A protein and the small-molecule ligand that binds it are described below.
Small molecule (SMILES): O=C(CO)[C@@H](O)[C@H](O)[C@H](O)COP(=O)(O)O

Binding-site contacts:
Ligand atom O2 contacts residue MET71 of chain 1.A at 3.4 Å (h-bond).
Ligand atom O2P contacts residue LYS208 of chain 1.A at 2.7 Å (salt-bridge).
Ligand atom C6 contacts residue VAL138 of chain 1.A at 3.2 Å (hydrophobic).
Ligand atom O2 contacts residue ALA145 of chain 1.A at 3.3 Å.
Ligand atom O3 contacts residue ALA145 of chain 1.A at 2.6 Å (h-bond).
Ligand atom C5 contacts residue GLY139 of chain 1.A at 3.9 Å.
Ligand atom C6 contacts residue LYS208 of chain 1.A at 3.6 Å.
Ligand atom O2P contacts residue THR44 of chain 1.A at 3.6 Å.
Ligand atom O1P contacts residue GLY42 of chain 1.A at 3.4 Å.
Ligand atom O1 contacts residue MET71 of chain 1.A at 4.1 Å.
Ligand atom P contacts residue THR44 of chain 1.A at 3.6 Å.
Ligand atom P contacts residue LYS208 of chain 1.A at 3.9 Å.
Ligand atom C1 contacts residue THR41 of chain 1.A at 3.5 Å.
Ligand atom O3P contacts residue THR44 of chain 1.A at 2.6 Å (h-bond).
Ligand atom O3P contacts residue GLY43 of chain 1.A at 3.3 Å (h-bond).
Ligand atom O2 contacts residue ASP72 of chain 1.A at 2.7 Å (salt-bridge).
Ligand atom C3 contacts residue PHE146 of chain 1.A at 4.2 Å (hydrophobic).
Ligand atom O4 contacts residue VAL138 of chain 1.A at 3.8 Å.
Ligand atom O1 contacts residue ASP72 of chain 1.A at 2.7 Å (salt-bridge).
Ligand atom O1P contacts residue PHE173 of chain 1.A at 4.2 Å.
Ligand atom O1 contacts residue PRO40 of chain 1.A at 3.7 Å.
Ligand atom O5 contacts residue HIS143 of chain 1.A at 2.7 Å (h-bond).
Ligand atom C2 contacts residue ASP72 of chain 1.A at 3.6 Å.
Ligand atom C3 contacts residue HIS143 of chain 1.A at 3.8 Å.
Ligand atom P contacts residue ARG172 of chain 1.A at 3.8 Å.
Ligand atom O3P contacts residue GLY42 of chain 1.A at 3.9 Å.
Ligand atom O3 contacts residue HIS143 of chain 1.A at 3.2 Å.
Ligand atom O4 contacts residue GLY137 of chain 1.A at 3.2 Å.
Ligand atom C3 contacts residue ALA145 of chain 1.A at 3.6 Å (hydrophobic).
Ligand atom P contacts residue GLY43 of chain 1.A at 3.6 Å.
Ligand atom O1P contacts residue ARG172 of chain 1.A at 2.8 Å (salt-bridge).
Ligand atom P contacts residue GLY42 of chain 1.A at 4.1 Å.
Ligand atom O1P contacts residue GLY43 of chain 1.A at 2.9 Å (h-bond).
Ligand atom O5 contacts residue GLY139 of chain 1.A at 4.1 Å.
Ligand atom C1 contacts residue ASP72 of chain 1.A at 3.6 Å.
Ligand atom C5 contacts residue VAL138 of chain 1.A at 3.7 Å (hydrophobic).
Ligand atom O2P contacts residue ARG172 of chain 1.A at 3.8 Å.
Ligand atom O1 contacts residue THR41 of chain 1.A at 3.0 Å (h-bond).
Ligand atom C2 contacts residue ALA145 of chain 1.A at 4.0 Å (hydrophobic).
Ligand atom C5 contacts residue HIS143 of chain 1.A at 3.4 Å.

Sequence of chain 1.A:
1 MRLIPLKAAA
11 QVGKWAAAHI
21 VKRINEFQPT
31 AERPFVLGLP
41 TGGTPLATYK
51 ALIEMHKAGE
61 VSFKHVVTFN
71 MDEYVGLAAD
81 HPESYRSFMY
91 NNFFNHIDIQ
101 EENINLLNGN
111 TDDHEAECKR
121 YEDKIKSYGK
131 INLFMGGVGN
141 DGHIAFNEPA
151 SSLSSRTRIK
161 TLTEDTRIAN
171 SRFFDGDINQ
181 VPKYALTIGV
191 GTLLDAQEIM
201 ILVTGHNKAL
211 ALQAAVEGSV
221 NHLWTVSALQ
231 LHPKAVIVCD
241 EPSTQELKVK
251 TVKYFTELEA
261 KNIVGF